The small molecule below binds the protein below.
Small molecule (SMILES): CC(=O)N[C@@H]1[C@@H](O)[C@H](O)[C@@H](CO)O[C@H]1O

Binding-site contacts:
Ligand atom O7 contacts residue ASN99 of chain 1.B at 3.3 Å (h-bond).
Ligand atom C8 contacts residue ASN99 of chain 1.B at 4.4 Å.
Ligand atom C7 contacts residue ASN99 of chain 1.B at 3.7 Å.
Ligand atom C2 contacts residue ASN99 of chain 1.B at 2.5 Å.
Ligand atom O5 contacts residue ASN99 of chain 1.B at 1.8 Å (h-bond).
Ligand atom C4 contacts residue ASN99 of chain 1.B at 3.9 Å.
Ligand atom O7 contacts residue PHE100 of chain 1.B at 3.7 Å.
Ligand atom O6 contacts residue ASN99 of chain 1.B at 3.7 Å.
Ligand atom C1 contacts residue ASN99 of chain 1.B at 1.5 Å.
Ligand atom C6 contacts residue ASN99 of chain 1.B at 4.1 Å.
Ligand atom C1 contacts residue LYS98 of chain 1.B at 4.5 Å.
Ligand atom N2 contacts residue ASN99 of chain 1.B at 3.3 Å (h-bond).
Ligand atom C5 contacts residue ASN99 of chain 1.B at 3.2 Å.
Ligand atom O7 contacts residue SER101 of chain 1.B at 4.1 Å.
Ligand atom C3 contacts residue ASN99 of chain 1.B at 3.7 Å.

Sequence of chain 1.B:
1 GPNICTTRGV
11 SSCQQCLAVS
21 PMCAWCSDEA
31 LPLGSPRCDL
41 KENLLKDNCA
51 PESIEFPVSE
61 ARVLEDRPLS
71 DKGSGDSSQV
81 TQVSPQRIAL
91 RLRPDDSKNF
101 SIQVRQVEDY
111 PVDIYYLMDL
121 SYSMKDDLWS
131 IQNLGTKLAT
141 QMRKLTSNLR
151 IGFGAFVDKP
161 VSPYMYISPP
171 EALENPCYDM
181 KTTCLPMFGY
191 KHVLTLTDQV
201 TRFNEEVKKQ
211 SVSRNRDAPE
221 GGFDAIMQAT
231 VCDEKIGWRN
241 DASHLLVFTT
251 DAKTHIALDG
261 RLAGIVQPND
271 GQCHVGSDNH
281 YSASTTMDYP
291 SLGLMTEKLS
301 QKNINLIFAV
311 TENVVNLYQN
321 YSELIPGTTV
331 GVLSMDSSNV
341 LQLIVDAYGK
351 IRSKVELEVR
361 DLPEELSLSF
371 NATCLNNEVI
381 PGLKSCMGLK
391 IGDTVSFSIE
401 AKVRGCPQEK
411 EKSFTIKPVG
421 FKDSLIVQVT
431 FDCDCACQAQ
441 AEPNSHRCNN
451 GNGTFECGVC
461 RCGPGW